This protein binds this small molecule.
Small molecule (SMILES): NS(=O)(=O)c1c(F)c(F)c(S(=O)(=O)CCO)c(NC2CCCCCCC2)c1F

Binding-site contacts:
Ligand atom S11 contacts residue HIS67 of chain 1.A at 3.5 Å.
Ligand atom N10 contacts residue ZN1 of chain 1.C at 1.9 Å.
Ligand atom F12 contacts residue ZN1 of chain 1.C at 3.6 Å.
Ligand atom O16 contacts residue HIS67 of chain 1.A at 3.2 Å.
Ligand atom C27 contacts residue LEU198 of chain 1.A at 3.6 Å (hydrophobic).
Ligand atom F12 contacts residue HIS96 of chain 1.A at 3.5 Å.
Ligand atom C26 contacts residue LEU198 of chain 1.A at 3.7 Å (hydrophobic).
Ligand atom O9 contacts residue ZN1 of chain 1.C at 3.2 Å.
Ligand atom C5 contacts residue HIS94 of chain 1.A at 3.9 Å.
Ligand atom S7 contacts residue THR199 of chain 1.A at 3.9 Å.
Ligand atom F20 contacts residue LEU198 of chain 1.A at 3.7 Å.
Ligand atom F13 contacts residue HIS200 of chain 1.A at 3.1 Å.
Ligand atom O17 contacts residue HIS67 of chain 1.A at 2.7 Å.
Ligand atom C28 contacts residue LEU198 of chain 1.A at 3.8 Å (hydrophobic).
Ligand atom N10 contacts residue HIS96 of chain 1.A at 3.2 Å (h-bond).
Ligand atom C4 contacts residue HIS94 of chain 1.A at 3.6 Å.
Ligand atom C18 contacts residue HIS200 of chain 1.A at 3.5 Å.
Ligand atom N10 contacts residue GLU106 of chain 1.A at 3.9 Å.
Ligand atom C2 contacts residue HIS200 of chain 1.A at 3.7 Å.
Ligand atom S7 contacts residue ZN1 of chain 1.C at 3.0 Å.
Ligand atom N10 contacts residue HIS94 of chain 1.A at 3.4 Å (h-bond).
Ligand atom C18 contacts residue PRO201 of chain 1.A at 3.0 Å (hydrophobic).
Ligand atom O17 contacts residue HIS64 of chain 1.A at 3.0 Å.
Ligand atom C3 contacts residue HIS200 of chain 1.A at 3.8 Å.
Ligand atom C3 contacts residue ZN1 of chain 1.C at 4.0 Å.
Ligand atom C15 contacts residue HIS200 of chain 1.A at 3.2 Å.
Ligand atom O8 contacts residue LEU198 of chain 1.A at 3.1 Å.
Ligand atom F13 contacts residue HIS64 of chain 1.A at 3.3 Å.
Ligand atom C23 contacts residue LEU131 of chain 1.A at 3.8 Å (hydrophobic).
Ligand atom F12 contacts residue HIS200 of chain 1.A at 3.3 Å.
Ligand atom N10 contacts residue HIS119 of chain 1.A at 3.2 Å (h-bond).
Ligand atom O21 contacts residue PRO201 of chain 1.A at 3.5 Å (h-bond).
Ligand atom F12 contacts residue THR199 of chain 1.A at 3.5 Å.
Ligand atom C25 contacts residue ACT1 of chain 1.E at 3.7 Å.
Ligand atom O9 contacts residue HIS94 of chain 1.A at 3.3 Å.
Ligand atom S7 contacts residue HIS94 of chain 1.A at 3.8 Å.
Ligand atom N10 contacts residue THR199 of chain 1.A at 2.7 Å (h-bond).
Ligand atom O8 contacts residue THR199 of chain 1.A at 2.8 Å (h-bond).
Ligand atom C4 contacts residue ZN1 of chain 1.C at 3.8 Å.
Ligand atom C25 contacts residue ALA135 of chain 1.A at 4.0 Å (hydrophobic).

Sequence of chain 1.A:
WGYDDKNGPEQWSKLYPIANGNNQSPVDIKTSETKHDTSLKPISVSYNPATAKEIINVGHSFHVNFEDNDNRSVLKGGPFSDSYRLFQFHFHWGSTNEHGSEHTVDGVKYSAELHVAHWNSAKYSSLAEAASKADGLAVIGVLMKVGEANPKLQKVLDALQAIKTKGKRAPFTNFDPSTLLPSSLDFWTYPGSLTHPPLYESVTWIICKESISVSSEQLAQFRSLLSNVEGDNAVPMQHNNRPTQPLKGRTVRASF